Sequence of chain 1.F:
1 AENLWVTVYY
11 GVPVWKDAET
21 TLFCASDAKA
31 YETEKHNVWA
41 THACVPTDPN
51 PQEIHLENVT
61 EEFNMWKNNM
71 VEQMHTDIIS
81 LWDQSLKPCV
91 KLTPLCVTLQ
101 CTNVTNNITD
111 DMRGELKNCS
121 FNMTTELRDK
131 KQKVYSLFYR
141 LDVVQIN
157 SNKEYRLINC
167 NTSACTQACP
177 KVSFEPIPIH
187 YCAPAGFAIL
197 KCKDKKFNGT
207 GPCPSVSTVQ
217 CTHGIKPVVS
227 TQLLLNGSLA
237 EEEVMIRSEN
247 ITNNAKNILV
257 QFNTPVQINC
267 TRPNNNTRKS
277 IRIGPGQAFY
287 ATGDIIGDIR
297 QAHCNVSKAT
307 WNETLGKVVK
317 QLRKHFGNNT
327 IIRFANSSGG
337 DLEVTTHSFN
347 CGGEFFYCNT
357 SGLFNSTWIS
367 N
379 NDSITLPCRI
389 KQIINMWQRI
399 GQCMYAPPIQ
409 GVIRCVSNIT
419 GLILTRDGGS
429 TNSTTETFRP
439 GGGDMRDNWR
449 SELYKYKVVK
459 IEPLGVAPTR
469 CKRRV

The small molecule below binds the protein below.
Small molecule (SMILES): CC(=O)N[C@H]1[C@H](O[C@H]2[C@H](O)[C@@H](NC(C)=O)CO[C@@H]2CO)O[C@H](CO)[C@@H](O[C@@H]2O[C@H](CO)[C@@H](O)[C@H](O[C@H]3O[C@H](CO)[C@@H](O)[C@H](O)[C@@H]3O)[C@@H]2O)[C@@H]1O

Binding-site contacts:
Ligand atom C2 contacts residue ASN246 of chain 1.F at 4.3 Å.
Ligand atom C8 contacts residue THR206 of chain 1.F at 3.8 Å.
Ligand atom C7 contacts residue ALA31 of chain 1.W at 4.1 Å (hydrophobic).
Ligand atom C6 contacts residue ASP49 of chain 1.W at 3.4 Å.
Ligand atom O6 contacts residue ASP49 of chain 1.W at 3.9 Å.
Ligand atom O5 contacts residue GLU245 of chain 1.F at 4.2 Å.
Ligand atom C1 contacts residue ASN246 of chain 1.F at 3.4 Å.
Ligand atom N2 contacts residue ASN246 of chain 1.F at 4.1 Å.
Ligand atom C8 contacts residue PHE90 of chain 1.W at 3.5 Å (hydrophobic).
Ligand atom O2 contacts residue ARG52 of chain 1.W at 4.2 Å.
Ligand atom C8 contacts residue ASN64 of chain 1.F at 3.5 Å.
Ligand atom O7 contacts residue ALA31 of chain 1.W at 3.4 Å (h-bond).
Ligand atom C7 contacts residue ASN246 of chain 1.F at 4.1 Å.
Ligand atom C7 contacts residue PHE90 of chain 1.W at 3.7 Å (hydrophobic).
Ligand atom O7 contacts residue PHE90 of chain 1.W at 3.4 Å.
Ligand atom C4 contacts residue TYR111 of chain 1.U at 3.9 Å (hydrophobic).
Ligand atom O5 contacts residue ASN246 of chain 1.F at 4.2 Å.
Ligand atom O7 contacts residue LYS67 of chain 1.F at 3.5 Å (salt-bridge).
Ligand atom O7 contacts residue ASN64 of chain 1.F at 4.4 Å.
Ligand atom O7 contacts residue ASN30 of chain 1.W at 4.0 Å.
Ligand atom O4 contacts residue SER51 of chain 1.W at 2.9 Å (h-bond).
Ligand atom C5 contacts residue GLU245 of chain 1.F at 4.4 Å.
Ligand atom C2 contacts residue LYS67 of chain 1.F at 4.0 Å.
Ligand atom O3 contacts residue TYR111 of chain 1.U at 3.7 Å.
Ligand atom C3 contacts residue LYS67 of chain 1.F at 4.5 Å.
Ligand atom O2 contacts residue TYR111 of chain 1.U at 4.1 Å.
Ligand atom O4 contacts residue TYR111 of chain 1.U at 3.9 Å.
Ligand atom C7 contacts residue ASN64 of chain 1.F at 4.3 Å.
Ligand atom O3 contacts residue SER51 of chain 1.W at 4.4 Å.
Ligand atom N2 contacts residue LYS67 of chain 1.F at 4.2 Å.
Ligand atom O7 contacts residue ASN246 of chain 1.F at 4.2 Å.
Ligand atom C3 contacts residue TYR111 of chain 1.U at 4.4 Å (hydrophobic).
Ligand atom C4 contacts residue SER51 of chain 1.W at 4.2 Å.
Ligand atom C1 contacts residue GLU245 of chain 1.F at 4.4 Å.
Ligand atom O3 contacts residue LYS67 of chain 1.F at 3.8 Å.
Ligand atom C7 contacts residue LYS67 of chain 1.F at 4.0 Å.
Ligand atom C8 contacts residue ALA31 of chain 1.W at 4.3 Å (hydrophobic).

Sequence of chain 1.U:
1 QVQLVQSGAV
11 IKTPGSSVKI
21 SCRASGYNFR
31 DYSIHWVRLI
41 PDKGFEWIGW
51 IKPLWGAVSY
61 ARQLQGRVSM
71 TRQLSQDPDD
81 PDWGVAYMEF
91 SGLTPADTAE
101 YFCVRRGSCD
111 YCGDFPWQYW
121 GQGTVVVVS

Sequence of chain 1.W:
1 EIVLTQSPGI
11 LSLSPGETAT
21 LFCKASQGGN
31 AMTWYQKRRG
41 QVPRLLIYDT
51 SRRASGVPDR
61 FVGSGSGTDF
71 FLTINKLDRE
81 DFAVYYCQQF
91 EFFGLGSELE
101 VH